This protein binds this small molecule.
Small molecule (SMILES): NCc1ccc(OCCCc2sc(-c3ccc4c(c3)/C(=N/Nc3nc5ccccc5s3)CCC4)nc2C(=O)O)cc1

Binding-site contacts:
Ligand atom C26 contacts residue TYR50 of chain 1.A at 3.3 Å (hydrophobic).
Ligand atom C17 contacts residue PHE54 of chain 1.A at 3.5 Å (hydrophobic).
Ligand atom C21 contacts residue GLY87 of chain 1.A at 3.3 Å.
Ligand atom C10 contacts residue GLU78 of chain 1.A at 3.5 Å.
Ligand atom C15 contacts residue LEU79 of chain 1.A at 3.6 Å (hydrophobic).
Ligand atom C12 contacts residue PHE54 of chain 1.A at 3.6 Å (hydrophobic).
Ligand atom N2 contacts residue PHE54 of chain 1.A at 3.6 Å.
Ligand atom O1 contacts residue ARG88 of chain 1.A at 2.9 Å (salt-bridge).
Ligand atom C16 contacts residue LEU79 of chain 1.A at 3.6 Å (hydrophobic).
Ligand atom N contacts residue SER55 of chain 1.A at 3.4 Å (h-bond).
Ligand atom C6 contacts residue SER55 of chain 1.A at 3.5 Å.
Ligand atom C contacts residue ARG51 of chain 1.A at 3.5 Å.
Ligand atom C25 contacts residue TYR50 of chain 1.A at 3.6 Å (hydrophobic).
Ligand atom O1 contacts residue ASN85 of chain 1.A at 3.0 Å (h-bond).
Ligand atom C18 contacts residue ARG88 of chain 1.A at 3.5 Å.
Ligand atom C contacts residue ALA98 of chain 1.A at 3.7 Å (hydrophobic).
Ligand atom N2 contacts residue LEU79 of chain 1.A at 3.6 Å.
Ligand atom C27 contacts residue TYR50 of chain 1.A at 3.5 Å (hydrophobic).
Ligand atom C1 contacts residue ARG51 of chain 1.A at 3.3 Å.
Ligand atom C5 contacts residue ASP56 of chain 1.A at 3.5 Å.
Ligand atom S1 contacts residue PHE46 of chain 1.A at 3.7 Å.
Ligand atom C9 contacts residue ARG81 of chain 1.A at 3.5 Å.
Ligand atom N3 contacts residue ARG88 of chain 1.A at 3.3 Å.
Ligand atom N1 contacts residue SER55 of chain 1.A at 2.8 Å (h-bond).
Ligand atom C8 contacts residue SER55 of chain 1.A at 3.5 Å.
Ligand atom C9 contacts residue SER55 of chain 1.A at 3.7 Å.
Ligand atom C1 contacts residue SER94 of chain 1.A at 3.5 Å.
Ligand atom N1 contacts residue LEU57 of chain 1.A at 3.5 Å.
Ligand atom C10 contacts residue ARG81 of chain 1.A at 3.4 Å.
Ligand atom N contacts residue LEU57 of chain 1.A at 3.0 Å (h-bond).
Ligand atom C12 contacts residue LEU79 of chain 1.A at 3.5 Å (hydrophobic).
Ligand atom C14 contacts residue PHE54 of chain 1.A at 3.4 Å (hydrophobic).
Ligand atom C1 contacts residue PHE95 of chain 1.A at 3.5 Å (hydrophobic).
Ligand atom C2 contacts residue ARG51 of chain 1.A at 3.6 Å.
Ligand atom C2 contacts residue PHE95 of chain 1.A at 3.6 Å (hydrophobic).
Ligand atom O24 contacts residue PHE46 of chain 1.A at 3.6 Å.
Ligand atom C13 contacts residue LEU79 of chain 1.A at 3.7 Å (hydrophobic).
Ligand atom C17 contacts residue ARG88 of chain 1.A at 3.7 Å.
Ligand atom C13 contacts residue PHE54 of chain 1.A at 3.3 Å (hydrophobic).
Ligand atom S1 contacts residue PHE54 of chain 1.A at 3.6 Å.

Sequence of chain 1.A:
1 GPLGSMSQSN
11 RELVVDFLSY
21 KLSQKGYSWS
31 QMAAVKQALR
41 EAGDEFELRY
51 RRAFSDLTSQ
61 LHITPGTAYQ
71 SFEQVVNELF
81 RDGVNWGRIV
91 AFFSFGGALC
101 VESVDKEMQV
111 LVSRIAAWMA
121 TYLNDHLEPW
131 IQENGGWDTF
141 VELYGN